Sequence of chain 1.B:
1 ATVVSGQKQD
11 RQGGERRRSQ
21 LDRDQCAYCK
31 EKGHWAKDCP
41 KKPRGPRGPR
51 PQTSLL

This protein binds this small molecule.
Small molecule (SMILES): Nc1ccn([C@@H]2O[C@H](CO[P](=O)(O)O[C@H]3[C@@H](O)[C@H](n4cnc5c4NC=NC5N)O[C@@H]3CO[P](=O)(O)O[C@H]3[C@@H](O)[C@H](n4cnc5c4NC=NC5N)O[C@@H]3COP(=O)=O)[C@@H](O[P](=O)(O)OC[C@H]3O[C@@H](n4cnc5c4NC=NC5N)[C@H](O)[C@@H]3O[P](=O)(O)OC[C@H]3O[C@@H](n4cnc5c(=O)[nH]c(N)nc54)[C@H](O)[C@@H]3O[P](=O)(O)OC[C@H]3O[C@@H](n4ccc(=O)[nH]c4=O)[C@H](O)[C@@H]3O)[C@H]2O)c(=O)n1

Binding-site contacts:
Ligand atom O2' contacts residue LEU21 of chain 1.B at 3.6 Å.
Ligand atom N2 contacts residue ARG23 of chain 1.B at 3.5 Å.
Ligand atom N3 contacts residue TYR28 of chain 1.B at 2.5 Å (h-bond).
Ligand atom N6 contacts residue TYR28 of chain 1.B at 3.4 Å (h-bond).
Ligand atom C2 contacts residue LYS42 of chain 1.B at 3.0 Å.
Ligand atom N6 contacts residue ALA27 of chain 1.B at 2.8 Å (h-bond).
Ligand atom N1 contacts residue GLN25 of chain 1.B at 2.7 Å (h-bond).
Ligand atom N2 contacts residue LEU21 of chain 1.B at 3.5 Å.
Ligand atom O2' contacts residue TYR28 of chain 1.B at 2.5 Å.
Ligand atom C5' contacts residue ALA27 of chain 1.B at 3.2 Å (hydrophobic).
Ligand atom C2' contacts residue LEU21 of chain 1.B at 3.2 Å (hydrophobic).
Ligand atom N1 contacts residue LYS30 of chain 1.B at 2.8 Å.
Ligand atom N6 contacts residue LYS30 of chain 1.B at 3.2 Å.
Ligand atom C2' contacts residue TYR28 of chain 1.B at 3.5 Å (hydrophobic).
Ligand atom C6 contacts residue ALA27 of chain 1.B at 3.3 Å (hydrophobic).
Ligand atom N3 contacts residue LYS42 of chain 1.B at 2.6 Å (salt-bridge).
Ligand atom N7 contacts residue ALA27 of chain 1.B at 2.6 Å (h-bond).
Ligand atom C4 contacts residue LYS42 of chain 1.B at 3.5 Å.
Ligand atom N2 contacts residue ASP22 of chain 1.B at 2.5 Å (salt-bridge).
Ligand atom O6 contacts residue ALA36 of chain 1.B at 2.6 Å.
Ligand atom N3 contacts residue LEU21 of chain 1.B at 3.3 Å.
Ligand atom C4 contacts residue ALA27 of chain 1.B at 3.6 Å (hydrophobic).
Ligand atom C8 contacts residue ALA27 of chain 1.B at 3.5 Å (hydrophobic).
Ligand atom C2 contacts residue GLN25 of chain 1.B at 3.2 Å.
Ligand atom C1' contacts residue TYR28 of chain 1.B at 3.3 Å (hydrophobic).
Ligand atom C2' contacts residue ARG23 of chain 1.B at 3.4 Å.
Ligand atom C6 contacts residue ALA27 of chain 1.B at 3.5 Å (hydrophobic).
Ligand atom C6 contacts residue LYS30 of chain 1.B at 3.5 Å.
Ligand atom C4' contacts residue ALA27 of chain 1.B at 3.1 Å (hydrophobic).
Ligand atom O2' contacts residue ARG23 of chain 1.B at 2.5 Å (salt-bridge).
Ligand atom N2 contacts residue GLN25 of chain 1.B at 2.8 Å (h-bond).
Ligand atom C6 contacts residue TYR28 of chain 1.B at 3.4 Å (hydrophobic).
Ligand atom O4' contacts residue ALA27 of chain 1.B at 3.1 Å (h-bond).
Ligand atom O4' contacts residue TYR28 of chain 1.B at 3.2 Å (h-bond).
Ligand atom O6 contacts residue ALA27 of chain 1.B at 2.9 Å (h-bond).
Ligand atom C2 contacts residue LEU21 of chain 1.B at 3.5 Å (hydrophobic).
Ligand atom C5 contacts residue ALA27 of chain 1.B at 3.1 Å (hydrophobic).
Ligand atom O2 contacts residue LYS42 of chain 1.B at 3.0 Å (salt-bridge).
Ligand atom C2 contacts residue TYR28 of chain 1.B at 3.0 Å (hydrophobic).
Ligand atom C5 contacts residue TYR28 of chain 1.B at 3.3 Å (hydrophobic).